A protein and the small-molecule ligand that binds it are described below.
Small molecule (SMILES): CC(C)C[C@@H](CO)NC(=O)[C@H](CCC(N)=O)NC(=O)[C@@H](N)CC(N)=O

Binding-site contacts:
Ligand atom O contacts residue HXD1 of chain 1.DB at 3.3 Å.
Ligand atom CB contacts residue ASP124 of chain 1.T at 3.7 Å.
Ligand atom N contacts residue GLN22 of chain 1.BA at 3.6 Å.
Ligand atom OD1 contacts residue SER27 of chain 1.BA at 3.8 Å.
Ligand atom N contacts residue HXD1 of chain 1.DB at 3.7 Å.
Ligand atom CG contacts residue SER27 of chain 1.BA at 3.5 Å.
Ligand atom ND2 contacts residue SER27 of chain 1.BA at 3.5 Å (h-bond).
Ligand atom OE1 contacts residue THR48 of chain 1.BA at 3.1 Å (h-bond).
Ligand atom O contacts residue THR48 of chain 1.BA at 3.5 Å.
Ligand atom NE2 contacts residue GLY47 of chain 1.BA at 3.6 Å.
Ligand atom CA contacts residue HXD1 of chain 1.DB at 2.5 Å.
Ligand atom C contacts residue THR1 of chain 1.BA at 1.4 Å.
Ligand atom CA contacts residue THR21 of chain 1.BA at 3.4 Å.
Ligand atom N contacts residue THR1 of chain 1.BA at 3.6 Å.
Ligand atom ND2 contacts residue SER20 of chain 1.BA at 3.6 Å.
Ligand atom NE2 contacts residue THR48 of chain 1.BA at 3.7 Å.
Ligand atom CA contacts residue THR1 of chain 1.BA at 2.4 Å.
Ligand atom OE1 contacts residue HXD1 of chain 1.DB at 3.6 Å.
Ligand atom N contacts residue GLY47 of chain 1.BA at 2.8 Å (h-bond).
Ligand atom CB contacts residue SER20 of chain 1.BA at 3.5 Å.
Ligand atom CB contacts residue HXD1 of chain 1.DB at 3.8 Å.
Ligand atom N contacts residue THR21 of chain 1.BA at 2.9 Å (h-bond).
Ligand atom CD2 contacts residue VAL31 of chain 1.BA at 3.6 Å (hydrophobic).
Ligand atom CB contacts residue THR1 of chain 1.BA at 2.9 Å.
Ligand atom O contacts residue SER20 of chain 1.BA at 3.3 Å.
Ligand atom OXT contacts residue THR1 of chain 1.BA at 2.4 Å (h-bond).
Ligand atom OXT contacts residue GLY47 of chain 1.BA at 2.9 Å (h-bond).
Ligand atom C contacts residue GLY47 of chain 1.BA at 3.6 Å.
Ligand atom O contacts residue THR21 of chain 1.BA at 2.8 Å (h-bond).
Ligand atom CA contacts residue THR21 of chain 1.BA at 3.7 Å.
Ligand atom N contacts residue ASP124 of chain 1.T at 3.1 Å (salt-bridge).
Ligand atom CA contacts residue GLY47 of chain 1.BA at 3.6 Å.
Ligand atom N contacts residue HXD1 of chain 1.DB at 1.3 Å.
Ligand atom O contacts residue ALA49 of chain 1.BA at 2.7 Å (h-bond).
Ligand atom C contacts residue HXD1 of chain 1.DB at 3.1 Å.
Ligand atom CA contacts residue GLY47 of chain 1.BA at 3.5 Å.
Ligand atom CB contacts residue THR21 of chain 1.BA at 3.6 Å.
Ligand atom OD1 contacts residue GLN22 of chain 1.BA at 3.1 Å (h-bond).
Ligand atom C contacts residue THR21 of chain 1.BA at 3.7 Å.
Ligand atom CB contacts residue GLY47 of chain 1.BA at 3.5 Å.

Sequence of chain 1.T:
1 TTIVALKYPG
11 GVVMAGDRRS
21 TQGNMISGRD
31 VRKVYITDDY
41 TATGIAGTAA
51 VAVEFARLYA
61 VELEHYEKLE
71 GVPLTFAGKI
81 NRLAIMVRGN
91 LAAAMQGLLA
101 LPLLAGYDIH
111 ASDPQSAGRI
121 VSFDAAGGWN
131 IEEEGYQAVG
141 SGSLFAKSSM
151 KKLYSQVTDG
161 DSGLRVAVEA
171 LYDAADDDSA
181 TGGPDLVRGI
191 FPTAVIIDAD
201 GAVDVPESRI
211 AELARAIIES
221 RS

Sequence of chain 1.BA:
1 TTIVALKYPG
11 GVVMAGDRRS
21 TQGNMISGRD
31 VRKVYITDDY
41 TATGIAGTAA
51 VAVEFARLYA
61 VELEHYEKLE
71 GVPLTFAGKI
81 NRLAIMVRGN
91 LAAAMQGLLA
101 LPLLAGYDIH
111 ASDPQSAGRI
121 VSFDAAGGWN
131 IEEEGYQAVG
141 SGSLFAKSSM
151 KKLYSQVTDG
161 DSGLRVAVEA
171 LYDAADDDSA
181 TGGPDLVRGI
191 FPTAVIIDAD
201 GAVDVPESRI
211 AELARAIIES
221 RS